Sequence of chain 1.E:
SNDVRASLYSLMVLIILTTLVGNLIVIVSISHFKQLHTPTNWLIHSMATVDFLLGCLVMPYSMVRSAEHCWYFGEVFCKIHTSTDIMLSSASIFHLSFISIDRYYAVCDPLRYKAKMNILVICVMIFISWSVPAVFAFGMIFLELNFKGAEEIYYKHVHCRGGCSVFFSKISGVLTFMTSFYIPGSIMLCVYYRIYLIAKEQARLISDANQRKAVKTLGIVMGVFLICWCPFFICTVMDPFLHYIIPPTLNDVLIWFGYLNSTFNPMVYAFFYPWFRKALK

Binding-site contacts:
Ligand atom C22 contacts residue LEU71 of chain 1.E at 4.2 Å (hydrophobic).
Ligand atom C5 contacts residue ILE45 of chain 1.E at 4.1 Å (hydrophobic).
Ligand atom O1 contacts residue SER49 of chain 1.E at 3.9 Å.
Ligand atom C24 contacts residue LEU71 of chain 1.E at 4.3 Å (hydrophobic).
Ligand atom C19 contacts residue SER49 of chain 1.E at 3.8 Å.
Ligand atom C18 contacts residue CLR1 of chain 1.G at 4.0 Å.
Ligand atom C16 contacts residue PHE70 of chain 1.E at 4.2 Å (hydrophobic).
Ligand atom C2 contacts residue SER49 of chain 1.E at 4.5 Å.
Ligand atom C7 contacts residue ILE45 of chain 1.E at 4.2 Å (hydrophobic).
Ligand atom C20 contacts residue CLR1 of chain 1.G at 4.2 Å.
Ligand atom C3 contacts residue SER49 of chain 1.E at 4.4 Å.
Ligand atom C15 contacts residue PHE70 of chain 1.E at 4.2 Å (hydrophobic).
Ligand atom C19 contacts residue ILE45 of chain 1.E at 3.8 Å (hydrophobic).
Ligand atom C18 contacts residue THR67 of chain 1.E at 3.7 Å.
Ligand atom C23 contacts residue LEU71 of chain 1.E at 4.1 Å (hydrophobic).
Ligand atom C23 contacts residue CLR1 of chain 1.G at 4.0 Å.
Ligand atom C7 contacts residue LEU42 of chain 1.E at 4.3 Å (hydrophobic).
Ligand atom C8 contacts residue ILE45 of chain 1.E at 4.4 Å (hydrophobic).
Ligand atom C26 contacts residue LEU75 of chain 1.E at 4.0 Å (hydrophobic).
Ligand atom C4 contacts residue SER49 of chain 1.E at 4.0 Å.
Ligand atom C19 contacts residue HIS63 of chain 1.E at 3.8 Å.
Ligand atom C25 contacts residue LEU75 of chain 1.E at 4.3 Å (hydrophobic).
Ligand atom C6 contacts residue ILE45 of chain 1.E at 4.0 Å (hydrophobic).
Ligand atom C21 contacts residue CLR1 of chain 1.G at 3.8 Å.

The protein below binds the small molecule below.
Small molecule (SMILES): CC(C)CCC[C@@H](C)[C@H]1CC[C@H]2[C@@H]3CC=C4C[C@@H](O)CC[C@]4(C)[C@H]3CC[C@]12C